The small molecule below binds the protein below.
Small molecule (SMILES): COc1cc(/C=C/CO)cc(OC)c1O

Binding-site contacts:
Ligand atom CAA contacts residue TRP269 of chain 1.D at 3.2 Å (hydrophobic).
Ligand atom OAD contacts residue ASP273 of chain 1.D at 2.7 Å (salt-bridge).
Ligand atom CAI contacts residue ALA134 of chain 1.D at 3.7 Å (hydrophobic).
Ligand atom CAN contacts residue TRP269 of chain 1.D at 4.1 Å (hydrophobic).
Ligand atom OAD contacts residue SAH1 of chain 1.S at 3.8 Å.
Ligand atom OAD contacts residue TRP269 of chain 1.D at 3.3 Å (h-bond).
Ligand atom OAK contacts residue TRP166 of chain 1.D at 3.1 Å.
Ligand atom CAE contacts residue PHE130 of chain 1.D at 3.9 Å (hydrophobic).
Ligand atom CAB contacts residue ASN327 of chain 1.D at 3.2 Å.
Ligand atom CAN contacts residue MET323 of chain 1.D at 3.9 Å (hydrophobic).
Ligand atom CAO contacts residue PHE179 of chain 1.D at 4.0 Å (hydrophobic).
Ligand atom CAL contacts residue MET323 of chain 1.D at 4.0 Å (hydrophobic).
Ligand atom CAH contacts residue PHE179 of chain 1.D at 3.8 Å (hydrophobic).
Ligand atom OAD contacts residue HIS272 of chain 1.D at 2.8 Å (h-bond).
Ligand atom OAJ contacts residue HIS272 of chain 1.D at 3.2 Å.
Ligand atom OAC contacts residue LEU322 of chain 1.D at 3.8 Å.
Ligand atom CAB contacts residue TRP166 of chain 1.D at 3.5 Å (hydrophobic).
Ligand atom CAF contacts residue TYR326 of chain 1.D at 3.8 Å (hydrophobic).
Ligand atom OAK contacts residue PHE179 of chain 1.D at 4.1 Å.
Ligand atom CAH contacts residue MET323 of chain 1.D at 3.9 Å (hydrophobic).
Ligand atom CAM contacts residue ASP273 of chain 1.D at 3.4 Å.
Ligand atom CAO contacts residue ASP273 of chain 1.D at 3.7 Å.
Ligand atom OAC contacts residue LEU139 of chain 1.D at 3.9 Å.
Ligand atom CAB contacts residue ILE165 of chain 1.D at 3.5 Å (hydrophobic).
Ligand atom CAG contacts residue MET323 of chain 1.D at 4.0 Å (hydrophobic).
Ligand atom CAI contacts residue PHE130 of chain 1.D at 3.7 Å (hydrophobic).
Ligand atom CAM contacts residue MET323 of chain 1.D at 3.9 Å (hydrophobic).
Ligand atom CAE contacts residue LEU322 of chain 1.D at 4.1 Å (hydrophobic).
Ligand atom OAC contacts residue ALA134 of chain 1.D at 3.5 Å.
Ligand atom CAN contacts residue HIS272 of chain 1.D at 3.6 Å.
Ligand atom CAO contacts residue MET323 of chain 1.D at 3.9 Å (hydrophobic).
Ligand atom OAJ contacts residue TRP269 of chain 1.D at 2.9 Å.
Ligand atom CAI contacts residue LEU322 of chain 1.D at 3.9 Å (hydrophobic).
Ligand atom CAA contacts residue HIS272 of chain 1.D at 3.4 Å.
Ligand atom CAB contacts residue ASP273 of chain 1.D at 4.1 Å.
Ligand atom OAC contacts residue TYR326 of chain 1.D at 3.9 Å.
Ligand atom CAA contacts residue THR319 of chain 1.D at 3.7 Å.
Ligand atom OAK contacts residue ASP273 of chain 1.D at 3.2 Å (salt-bridge).
Ligand atom OAK contacts residue ASN327 of chain 1.D at 3.7 Å.
Ligand atom CAM contacts residue HIS272 of chain 1.D at 3.5 Å.

Sequence of chain 1.D:
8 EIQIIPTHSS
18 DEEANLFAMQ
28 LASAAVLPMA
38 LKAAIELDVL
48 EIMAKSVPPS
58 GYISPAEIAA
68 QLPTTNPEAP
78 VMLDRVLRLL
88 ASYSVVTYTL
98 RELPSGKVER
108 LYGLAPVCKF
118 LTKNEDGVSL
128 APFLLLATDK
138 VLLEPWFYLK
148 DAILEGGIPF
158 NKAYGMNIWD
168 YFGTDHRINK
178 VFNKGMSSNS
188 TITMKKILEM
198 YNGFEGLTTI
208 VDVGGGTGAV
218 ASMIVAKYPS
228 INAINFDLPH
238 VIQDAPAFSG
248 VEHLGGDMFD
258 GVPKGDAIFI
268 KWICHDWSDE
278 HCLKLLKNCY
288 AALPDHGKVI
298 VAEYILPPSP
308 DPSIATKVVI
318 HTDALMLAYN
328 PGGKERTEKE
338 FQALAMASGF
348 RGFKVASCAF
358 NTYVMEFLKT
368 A